Binding-site contacts:
Ligand atom O contacts residue TRP147 of chain 1.G at 3.0 Å (h-bond).
Ligand atom CA contacts residue TRP73 of chain 1.G at 3.3 Å (hydrophobic).
Ligand atom N contacts residue TYR171 of chain 1.G at 2.6 Å (h-bond).
Ligand atom CE1 contacts residue LYS66 of chain 1.G at 3.3 Å.
Ligand atom CA contacts residue TYR171 of chain 1.G at 3.4 Å (hydrophobic).
Ligand atom N contacts residue SER77 of chain 1.G at 3.2 Å (h-bond).
Ligand atom O contacts residue TRP147 of chain 1.G at 3.1 Å (h-bond).
Ligand atom CB contacts residue TYR7 of chain 1.G at 3.2 Å (hydrophobic).
Ligand atom CG2 contacts residue TRP73 of chain 1.G at 3.4 Å (hydrophobic).
Ligand atom O contacts residue TYR84 of chain 1.G at 2.5 Å (h-bond).
Ligand atom N contacts residue TYR7 of chain 1.G at 3.3 Å (h-bond).
Ligand atom CA contacts residue TYR7 of chain 1.G at 3.3 Å (hydrophobic).
Ligand atom OXT contacts residue ASN80 of chain 1.G at 3.2 Å (h-bond).
Ligand atom O contacts residue TRP73 of chain 1.G at 3.1 Å (h-bond).
Ligand atom ND2 contacts residue GLN97 of chain 1.G at 3.1 Å (h-bond).
Ligand atom OXT contacts residue LYS146 of chain 1.G at 2.6 Å (salt-bridge).
Ligand atom CA contacts residue GLU63 of chain 1.G at 3.3 Å.
Ligand atom CE contacts residue TRP167 of chain 1.G at 3.4 Å (hydrophobic).
Ligand atom CB contacts residue GLN70 of chain 1.G at 3.3 Å.
Ligand atom CG contacts residue GLN70 of chain 1.G at 3.3 Å.
Ligand atom O contacts residue THR143 of chain 1.G at 2.9 Å (h-bond).
Ligand atom OD1 contacts residue GLN70 of chain 1.G at 3.4 Å (h-bond).
Ligand atom O contacts residue LYS146 of chain 1.G at 3.1 Å (salt-bridge).
Ligand atom CD1 contacts residue LYS66 of chain 1.G at 3.3 Å.
Ligand atom O contacts residue TRP73 of chain 1.G at 3.4 Å.
Ligand atom NZ contacts residue ARG62 of chain 1.G at 3.0 Å (salt-bridge).
Ligand atom OD1 contacts residue GLN97 of chain 1.G at 2.5 Å (h-bond).
Ligand atom CG contacts residue GLU63 of chain 1.G at 3.3 Å.
Ligand atom C contacts residue TYR84 of chain 1.G at 3.2 Å (hydrophobic).
Ligand atom C contacts residue TYR7 of chain 1.G at 3.2 Å (hydrophobic).
Ligand atom N contacts residue TRP73 of chain 1.G at 3.3 Å (h-bond).
Ligand atom ND2 contacts residue GLN70 of chain 1.G at 3.4 Å (h-bond).
Ligand atom N contacts residue GLN70 of chain 1.G at 2.8 Å (h-bond).
Ligand atom N contacts residue TYR7 of chain 1.G at 3.1 Å (h-bond).
Ligand atom OXT contacts residue TYR84 of chain 1.G at 3.1 Å (h-bond).
Ligand atom CD contacts residue GLU63 of chain 1.G at 3.2 Å.
Ligand atom O contacts residue TYR159 of chain 1.G at 3.0 Å (h-bond).
Ligand atom N contacts residue GLU63 of chain 1.G at 2.7 Å (salt-bridge).
Ligand atom N contacts residue LYS66 of chain 1.G at 3.4 Å (salt-bridge).
Ligand atom O contacts residue LYS66 of chain 1.G at 2.4 Å (salt-bridge).

A protein and the small-molecule ligand that binds it are described below.
Small molecule (SMILES): CSCC[C@H](NC(=O)[C@@H](NC(=O)[C@H](C)NC(=O)[C@H](Cc1ccccc1)NC(=O)[C@H](CC(N)=O)NC(=O)[C@H](Cc1ccccc1)NC(=O)[C@@H]1CCCN1C(=O)[C@H](C)NC(=O)[C@@H](N)CCCCN)[C@@H](C)O)C(=O)O

Sequence of chain 1.G:
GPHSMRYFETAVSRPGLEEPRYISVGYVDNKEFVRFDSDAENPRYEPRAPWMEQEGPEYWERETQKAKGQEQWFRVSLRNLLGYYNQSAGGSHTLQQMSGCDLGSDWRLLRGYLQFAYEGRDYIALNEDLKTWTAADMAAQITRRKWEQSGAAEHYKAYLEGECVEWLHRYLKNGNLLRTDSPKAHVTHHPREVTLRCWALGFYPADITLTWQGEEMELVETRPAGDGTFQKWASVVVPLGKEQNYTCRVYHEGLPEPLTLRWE